Binding-site contacts:
Ligand atom O14 contacts residue GLU226 of chain 1.A at 3.5 Å (salt-bridge).
Ligand atom O14 contacts residue TRP185 of chain 1.A at 4.1 Å.
Ligand atom O13 contacts residue CA1 of chain 1.H at 4.4 Å.
Ligand atom O11 contacts residue GLY186 of chain 1.A at 2.9 Å (h-bond).
Ligand atom O13 contacts residue THR187 of chain 1.A at 3.9 Å.
Ligand atom O14 contacts residue GLY186 of chain 1.A at 3.1 Å (h-bond).
Ligand atom O21 contacts residue TRP185 of chain 1.A at 4.0 Å.
Ligand atom N contacts residue GLU226 of chain 1.A at 4.4 Å.
Ligand atom O13 contacts residue GLY186 of chain 1.A at 3.8 Å.
Ligand atom C2 contacts residue GLY186 of chain 1.A at 4.1 Å.
Ligand atom C12 contacts residue ARG225 of chain 1.A at 4.5 Å.
Ligand atom O14 contacts residue CA1 of chain 1.H at 2.3 Å.
Ligand atom O11 contacts residue TRP185 of chain 1.A at 4.0 Å.
Ligand atom C11 contacts residue ARG225 of chain 1.A at 4.0 Å.
Ligand atom O13 contacts residue GLU226 of chain 1.A at 3.8 Å.
Ligand atom O14 contacts residue LYS184 of chain 1.A at 3.6 Å.
Ligand atom C11 contacts residue GLU226 of chain 1.A at 4.0 Å.
Ligand atom P contacts residue GLY186 of chain 1.A at 3.5 Å.
Ligand atom O21 contacts residue GLY186 of chain 1.A at 3.7 Å.
Ligand atom C1 contacts residue GLY186 of chain 1.A at 4.1 Å.
Ligand atom N contacts residue ARG225 of chain 1.A at 4.4 Å.
Ligand atom P contacts residue CA1 of chain 1.H at 3.9 Å.

This small molecule binds to this protein.
Small molecule (SMILES): NCCO[P](=O)(O)OC[C@H](O)CO

Sequence of chain 1.A:
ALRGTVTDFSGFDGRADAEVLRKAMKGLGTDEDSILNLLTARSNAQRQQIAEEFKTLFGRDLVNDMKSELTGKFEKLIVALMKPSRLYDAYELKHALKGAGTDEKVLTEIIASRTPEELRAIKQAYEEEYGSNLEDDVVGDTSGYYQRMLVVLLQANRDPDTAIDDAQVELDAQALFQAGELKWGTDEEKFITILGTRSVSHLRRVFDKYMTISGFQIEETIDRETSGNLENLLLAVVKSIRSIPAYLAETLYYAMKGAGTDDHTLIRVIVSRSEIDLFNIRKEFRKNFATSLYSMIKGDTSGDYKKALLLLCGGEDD